A protein and the small-molecule ligand that binds it are described below.
Small molecule (SMILES): Cc1cc(CCCCCCCOc2ccc(C3=NCCO3)cc2)on1

Sequence of chain 2.C:
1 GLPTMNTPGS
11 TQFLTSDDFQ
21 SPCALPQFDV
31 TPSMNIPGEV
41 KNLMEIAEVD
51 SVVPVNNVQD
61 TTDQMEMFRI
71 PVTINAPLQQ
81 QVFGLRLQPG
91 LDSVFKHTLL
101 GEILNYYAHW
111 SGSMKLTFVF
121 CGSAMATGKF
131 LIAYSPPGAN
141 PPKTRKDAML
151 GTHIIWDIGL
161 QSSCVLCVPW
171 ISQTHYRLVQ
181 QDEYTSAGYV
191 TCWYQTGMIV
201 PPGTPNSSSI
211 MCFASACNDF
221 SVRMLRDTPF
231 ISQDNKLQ

Sequence of chain 2.A:
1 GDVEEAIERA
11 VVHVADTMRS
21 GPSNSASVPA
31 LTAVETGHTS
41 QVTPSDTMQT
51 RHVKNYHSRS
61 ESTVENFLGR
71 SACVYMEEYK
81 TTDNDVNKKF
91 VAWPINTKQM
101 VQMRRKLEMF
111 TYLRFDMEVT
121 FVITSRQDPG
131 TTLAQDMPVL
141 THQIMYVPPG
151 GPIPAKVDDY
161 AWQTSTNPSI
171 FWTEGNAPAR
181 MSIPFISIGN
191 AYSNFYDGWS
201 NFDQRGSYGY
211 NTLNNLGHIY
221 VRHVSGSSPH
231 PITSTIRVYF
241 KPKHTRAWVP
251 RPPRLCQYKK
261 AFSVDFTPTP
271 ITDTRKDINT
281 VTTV

Binding-site contacts:
Ligand atom C5A contacts residue PRO168 of chain 2.A at 4.0 Å (hydrophobic).
Ligand atom C4A contacts residue MET181 of chain 2.A at 3.6 Å (hydrophobic).
Ligand atom C2A contacts residue TYR146 of chain 2.A at 3.7 Å (hydrophobic).
Ligand atom C4 contacts residue TYR192 of chain 2.A at 3.5 Å (hydrophobic).
Ligand atom C6B contacts residue TYR146 of chain 2.A at 3.8 Å (hydrophobic).
Ligand atom C2B contacts residue ILE219 of chain 2.A at 3.8 Å (hydrophobic).
Ligand atom C2C contacts residue LEU216 of chain 2.A at 3.7 Å (hydrophobic).
Ligand atom C3C contacts residue TYR192 of chain 2.A at 4.0 Å (hydrophobic).
Ligand atom C4B contacts residue ILE183 of chain 2.A at 4.0 Å (hydrophobic).
Ligand atom C5B contacts residue TYR146 of chain 2.A at 3.4 Å (hydrophobic).
Ligand atom O1B contacts residue ILE95 of chain 2.A at 3.6 Å.
Ligand atom C31 contacts residue ASN214 of chain 2.A at 3.3 Å.
Ligand atom C3 contacts residue W711 of chain 2.F at 3.2 Å.
Ligand atom C4B contacts residue TYR146 of chain 2.A at 3.7 Å (hydrophobic).
Ligand atom C6C contacts residue ILE186 of chain 2.A at 3.9 Å (hydrophobic).
Ligand atom C4A contacts residue ALA24 of chain 2.C at 4.0 Å (hydrophobic).
Ligand atom C31 contacts residue LEU216 of chain 2.A at 3.4 Å (hydrophobic).
Ligand atom N2 contacts residue W711 of chain 2.F at 2.9 Å.
Ligand atom C5A contacts residue ILE170 of chain 2.A at 3.8 Å (hydrophobic).
Ligand atom C5A contacts residue ILE144 of chain 2.A at 3.7 Å (hydrophobic).
Ligand atom N3A contacts residue TYR146 of chain 2.A at 4.0 Å.
Ligand atom C31 contacts residue W711 of chain 2.F at 3.0 Å.
Ligand atom C4C contacts residue MET117 of chain 2.A at 3.9 Å (hydrophobic).
Ligand atom C4A contacts residue ILE170 of chain 2.A at 3.9 Å (hydrophobic).
Ligand atom O1 contacts residue W711 of chain 2.F at 3.7 Å.
Ligand atom C3C contacts residue LEU216 of chain 2.A at 3.7 Å (hydrophobic).
Ligand atom C5B contacts residue ILE183 of chain 2.A at 3.7 Å (hydrophobic).
Ligand atom C3 contacts residue LEU216 of chain 2.A at 4.0 Å (hydrophobic).
Ligand atom C3B contacts residue ILE219 of chain 2.A at 3.8 Å (hydrophobic).
Ligand atom C6B contacts residue ILE183 of chain 2.A at 3.6 Å (hydrophobic).
Ligand atom N3A contacts residue MET181 of chain 2.A at 3.3 Å.
Ligand atom C1C contacts residue PHE115 of chain 2.A at 3.9 Å (hydrophobic).
Ligand atom N3A contacts residue ALA24 of chain 2.C at 3.8 Å.
Ligand atom O1 contacts residue THR97 of chain 2.A at 3.4 Å (h-bond).
Ligand atom C1B contacts residue ILE183 of chain 2.A at 4.0 Å (hydrophobic).
Ligand atom N2 contacts residue THR97 of chain 2.A at 3.7 Å.
Ligand atom C2A contacts residue MET181 of chain 2.A at 3.7 Å (hydrophobic).
Ligand atom C1C contacts residue THR97 of chain 2.A at 3.9 Å.
Ligand atom C2C contacts residue THR97 of chain 2.A at 3.9 Å.
Ligand atom O1A contacts residue PHE121 of chain 2.A at 4.0 Å.